Sequence of chain 1.B:
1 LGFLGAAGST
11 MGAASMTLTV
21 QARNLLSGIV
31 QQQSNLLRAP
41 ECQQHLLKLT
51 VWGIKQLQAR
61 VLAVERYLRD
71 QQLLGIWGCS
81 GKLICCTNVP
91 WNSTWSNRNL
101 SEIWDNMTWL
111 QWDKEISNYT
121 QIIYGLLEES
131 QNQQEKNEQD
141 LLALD

The protein below binds the small molecule below.
Small molecule (SMILES): CC(=O)N[C@H]1[C@H](O[C@H]2[C@H](O)[C@@H](NC(C)=O)CO[C@@H]2CO)O[C@H](CO)[C@@H](O)[C@@H]1O

Binding-site contacts:
Ligand atom C1 contacts residue ASN92 of chain 1.B at 1.5 Å.
Ligand atom C1 contacts residue THR94 of chain 1.B at 3.6 Å.
Ligand atom C5 contacts residue ASN92 of chain 1.B at 3.8 Å.
Ligand atom C8 contacts residue ASN92 of chain 1.B at 4.1 Å.
Ligand atom C2 contacts residue ASN92 of chain 1.B at 2.5 Å.
Ligand atom N2 contacts residue ASN92 of chain 1.B at 2.9 Å (h-bond).
Ligand atom C7 contacts residue ASN92 of chain 1.B at 3.2 Å.
Ligand atom O7 contacts residue ASN92 of chain 1.B at 3.1 Å (h-bond).
Ligand atom O5 contacts residue ASN92 of chain 1.B at 2.5 Å (h-bond).
Ligand atom O5 contacts residue THR94 of chain 1.B at 4.0 Å.
Ligand atom C3 contacts residue ASN92 of chain 1.B at 3.9 Å.
Ligand atom C4 contacts residue ASN92 of chain 1.B at 4.4 Å.
Ligand atom O6 contacts residue THR94 of chain 1.B at 4.5 Å.